The small molecule below binds the protein below.
Small molecule (SMILES): OCCOCOCc1cc(CCCCCOc2c(Cl)cc(C3=NCCO3)cc2Cl)on1

Binding-site contacts:
Ligand atom CL2 contacts residue ILE104 of chain 48.A at 3.1 Å.
Ligand atom O1A contacts residue PHE186 of chain 48.A at 2.9 Å.
Ligand atom C5C contacts residue VAL188 of chain 48.A at 2.9 Å (hydrophobic).
Ligand atom C5A contacts residue VAL176 of chain 48.A at 3.2 Å (hydrophobic).
Ligand atom O1B contacts residue TYR152 of chain 48.A at 3.8 Å.
Ligand atom C4A contacts residue SER175 of chain 48.A at 3.8 Å.
Ligand atom C6B contacts residue VAL188 of chain 48.A at 3.8 Å (hydrophobic).
Ligand atom C3B contacts residue MET224 of chain 48.A at 3.4 Å (hydrophobic).
Ligand atom C1B contacts residue VAL188 of chain 48.A at 3.8 Å (hydrophobic).
Ligand atom C2B contacts residue MET224 of chain 48.A at 3.6 Å (hydrophobic).
Ligand atom CL1 contacts residue LEU25 of chain 48.C at 3.5 Å.
Ligand atom N3A contacts residue ALA24 of chain 48.C at 3.6 Å.
Ligand atom C4C contacts residue TYR128 of chain 48.A at 3.5 Å (hydrophobic).
Ligand atom C3 contacts residue LEU106 of chain 48.A at 3.4 Å (hydrophobic).
Ligand atom O1D contacts residue SER107 of chain 48.A at 3.2 Å.
Ligand atom C1C contacts residue TYR128 of chain 48.A at 3.5 Å (hydrophobic).
Ligand atom C4A contacts residue PRO174 of chain 48.A at 3.3 Å (hydrophobic).
Ligand atom N2 contacts residue MET221 of chain 48.A at 3.5 Å (h-bond).
Ligand atom CL2 contacts residue MET224 of chain 48.A at 2.9 Å.
Ligand atom C31 contacts residue ASN219 of chain 48.A at 3.8 Å.
Ligand atom N3A contacts residue PRO174 of chain 48.A at 3.6 Å (h-bond).
Ligand atom O1 contacts residue MET221 of chain 48.A at 3.1 Å (h-bond).
Ligand atom C31 contacts residue LEU106 of chain 48.A at 3.8 Å (hydrophobic).
Ligand atom C4 contacts residue LEU106 of chain 48.A at 2.5 Å (hydrophobic).
Ligand atom N2 contacts residue ASN219 of chain 48.A at 3.4 Å (h-bond).
Ligand atom C5A contacts residue PHE186 of chain 48.A at 3.5 Å (hydrophobic).
Ligand atom C3D contacts residue LEU116 of chain 48.A at 3.6 Å (hydrophobic).
Ligand atom CL1 contacts residue VAL188 of chain 48.A at 3.5 Å.
Ligand atom C6B contacts residue TYR152 of chain 48.A at 3.8 Å (hydrophobic).
Ligand atom C2D contacts residue SER107 of chain 48.A at 3.8 Å.
Ligand atom C4A contacts residue VAL176 of chain 48.A at 3.7 Å (hydrophobic).
Ligand atom O1A contacts residue ALA150 of chain 48.A at 3.8 Å.
Ligand atom C1B contacts residue TYR152 of chain 48.A at 3.8 Å (hydrophobic).
Ligand atom C3B contacts residue PHE186 of chain 48.A at 3.7 Å (hydrophobic).
Ligand atom C5A contacts residue ALA150 of chain 48.A at 3.2 Å (hydrophobic).
Ligand atom C4B contacts residue PHE186 of chain 48.A at 3.4 Å (hydrophobic).
Ligand atom C3C contacts residue ILE104 of chain 48.A at 3.6 Å (hydrophobic).
Ligand atom C5B contacts residue TYR152 of chain 48.A at 3.8 Å (hydrophobic).
Ligand atom C2A contacts residue PHE186 of chain 48.A at 3.3 Å (hydrophobic).
Ligand atom C5 contacts residue LEU106 of chain 48.A at 3.5 Å (hydrophobic).

Sequence of chain 48.C:
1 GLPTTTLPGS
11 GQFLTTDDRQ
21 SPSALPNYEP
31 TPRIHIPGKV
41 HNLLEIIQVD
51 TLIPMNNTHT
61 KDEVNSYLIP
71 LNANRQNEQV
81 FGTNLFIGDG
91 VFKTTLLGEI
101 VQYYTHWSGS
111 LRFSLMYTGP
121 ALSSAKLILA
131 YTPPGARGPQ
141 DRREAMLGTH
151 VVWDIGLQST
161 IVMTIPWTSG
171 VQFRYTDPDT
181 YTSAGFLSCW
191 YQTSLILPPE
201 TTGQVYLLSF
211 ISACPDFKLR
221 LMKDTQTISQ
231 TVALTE

Sequence of chain 48.A:
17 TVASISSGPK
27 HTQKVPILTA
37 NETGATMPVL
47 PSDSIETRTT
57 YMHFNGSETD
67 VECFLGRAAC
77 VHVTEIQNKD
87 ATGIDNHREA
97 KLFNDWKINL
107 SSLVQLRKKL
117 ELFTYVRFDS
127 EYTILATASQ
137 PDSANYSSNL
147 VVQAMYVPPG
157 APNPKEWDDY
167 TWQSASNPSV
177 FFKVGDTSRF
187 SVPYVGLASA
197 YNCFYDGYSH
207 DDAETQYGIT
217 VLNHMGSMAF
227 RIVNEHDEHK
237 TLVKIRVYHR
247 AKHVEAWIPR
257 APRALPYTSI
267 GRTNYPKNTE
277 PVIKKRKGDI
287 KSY

Sequence of chain 49.C:
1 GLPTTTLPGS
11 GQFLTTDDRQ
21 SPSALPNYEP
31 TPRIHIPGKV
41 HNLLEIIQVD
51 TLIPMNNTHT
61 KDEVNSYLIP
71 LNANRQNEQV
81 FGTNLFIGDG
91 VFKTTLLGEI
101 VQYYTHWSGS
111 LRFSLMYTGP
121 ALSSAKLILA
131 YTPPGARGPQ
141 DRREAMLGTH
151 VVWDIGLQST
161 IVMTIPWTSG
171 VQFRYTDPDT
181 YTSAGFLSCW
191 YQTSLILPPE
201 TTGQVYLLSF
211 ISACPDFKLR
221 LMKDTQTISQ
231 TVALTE